Sequence of chain 1.F:
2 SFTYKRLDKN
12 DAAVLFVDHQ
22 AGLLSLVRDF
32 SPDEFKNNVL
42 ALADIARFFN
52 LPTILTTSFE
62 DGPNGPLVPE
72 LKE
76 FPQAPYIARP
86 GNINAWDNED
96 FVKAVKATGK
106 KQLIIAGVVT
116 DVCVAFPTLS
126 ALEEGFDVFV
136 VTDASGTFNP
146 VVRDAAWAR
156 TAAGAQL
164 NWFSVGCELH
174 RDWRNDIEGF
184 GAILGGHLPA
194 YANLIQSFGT

Sequence of chain 1.D:
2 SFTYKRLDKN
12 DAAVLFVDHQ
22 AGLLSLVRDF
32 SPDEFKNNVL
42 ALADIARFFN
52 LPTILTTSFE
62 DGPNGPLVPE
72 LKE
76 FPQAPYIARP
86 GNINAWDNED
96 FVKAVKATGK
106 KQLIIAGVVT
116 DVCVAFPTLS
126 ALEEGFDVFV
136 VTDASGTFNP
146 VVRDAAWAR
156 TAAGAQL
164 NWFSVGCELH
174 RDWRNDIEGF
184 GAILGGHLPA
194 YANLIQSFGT

The small molecule below binds the protein below.
Small molecule (SMILES): C[C@@H](O)CC[C@@H](C)O

Binding-site contacts:
Ligand atom C6 contacts residue VAL69 of chain 1.D at 4.2 Å (hydrophobic).
Ligand atom O2 contacts residue ASN196 of chain 1.F at 3.0 Å (h-bond).
Ligand atom C3 contacts residue LYS37 of chain 1.D at 3.7 Å.
Ligand atom C2 contacts residue GLU71 of chain 1.D at 4.5 Å.
Ligand atom C5 contacts residue PRO192 of chain 1.F at 3.6 Å (hydrophobic).
Ligand atom O1 contacts residue LEU41 of chain 1.D at 3.3 Å.
Ligand atom C1 contacts residue VAL40 of chain 1.D at 3.7 Å (hydrophobic).
Ligand atom C2 contacts residue VAL69 of chain 1.D at 4.4 Å (hydrophobic).
Ligand atom O2 contacts residue ALA193 of chain 1.F at 4.5 Å.
Ligand atom C2 contacts residue LEU41 of chain 1.D at 4.2 Å (hydrophobic).
Ligand atom C2 contacts residue LYS37 of chain 1.D at 3.7 Å.
Ligand atom C5 contacts residue LYS37 of chain 1.D at 4.0 Å.
Ligand atom O1 contacts residue GLU71 of chain 1.D at 3.6 Å.
Ligand atom C4 contacts residue LYS37 of chain 1.D at 4.0 Å.
Ligand atom C1 contacts residue VAL69 of chain 1.D at 4.2 Å (hydrophobic).
Ligand atom O1 contacts residue VAL40 of chain 1.D at 4.3 Å.
Ligand atom C5 contacts residue ASN196 of chain 1.F at 3.9 Å.
Ligand atom O1 contacts residue VAL69 of chain 1.D at 3.8 Å.
Ligand atom C6 contacts residue ASN196 of chain 1.F at 3.3 Å.
Ligand atom O2 contacts residue LEU25 of chain 1.D at 3.7 Å.
Ligand atom C4 contacts residue VAL69 of chain 1.D at 4.0 Å (hydrophobic).
Ligand atom C5 contacts residue LEU25 of chain 1.D at 4.2 Å (hydrophobic).
Ligand atom C3 contacts residue GLU71 of chain 1.D at 4.1 Å.
Ligand atom C1 contacts residue LYS37 of chain 1.D at 4.3 Å.
Ligand atom C6 contacts residue PRO192 of chain 1.F at 3.6 Å (hydrophobic).
Ligand atom C3 contacts residue VAL69 of chain 1.D at 3.8 Å (hydrophobic).
Ligand atom C6 contacts residue ALA195 of chain 1.F at 4.3 Å (hydrophobic).
Ligand atom O2 contacts residue PRO192 of chain 1.F at 3.1 Å (h-bond).
Ligand atom C2 contacts residue VAL40 of chain 1.D at 4.4 Å (hydrophobic).
Ligand atom C4 contacts residue LEU25 of chain 1.D at 3.7 Å (hydrophobic).